A protein and the small-molecule ligand that binds it are described below.
Small molecule (SMILES): Cc1cc(N)nc(CCc2cc(F)cc(CC[C@@H]3C[C@H](F)CN3C)c2)c1

Sequence of chain 1.C:
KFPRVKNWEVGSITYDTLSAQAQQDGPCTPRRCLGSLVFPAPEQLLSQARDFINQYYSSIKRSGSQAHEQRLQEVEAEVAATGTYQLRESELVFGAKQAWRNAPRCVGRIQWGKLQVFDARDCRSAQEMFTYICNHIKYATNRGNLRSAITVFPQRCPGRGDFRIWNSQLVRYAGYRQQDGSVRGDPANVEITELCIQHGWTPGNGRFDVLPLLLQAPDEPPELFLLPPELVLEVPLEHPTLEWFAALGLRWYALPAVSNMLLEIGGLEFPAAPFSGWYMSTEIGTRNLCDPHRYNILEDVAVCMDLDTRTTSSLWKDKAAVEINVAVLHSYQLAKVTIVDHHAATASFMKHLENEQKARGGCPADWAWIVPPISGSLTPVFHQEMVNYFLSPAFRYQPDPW

Binding-site contacts:
Ligand atom N02 contacts residue HEM1 of chain 1.Y at 3.4 Å.
Ligand atom F13 contacts residue HEM1 of chain 1.Y at 2.1 Å.
Ligand atom C07 contacts residue PRO294 of chain 1.C at 3.5 Å (hydrophobic).
Ligand atom C22 contacts residue PHE65 of chain 1.C at 3.5 Å (hydrophobic).
Ligand atom C21 contacts residue HEM1 of chain 1.Y at 3.1 Å.
Ligand atom C09 contacts residue GLU321 of chain 1.C at 3.7 Å.
Ligand atom C02 contacts residue HEM1 of chain 1.Y at 3.6 Å.
Ligand atom C21 contacts residue TYR435 of chain 1.C at 3.1 Å (hydrophobic).
Ligand atom C02 contacts residue PRO294 of chain 1.C at 3.8 Å (hydrophobic).
Ligand atom N02 contacts residue GLU321 of chain 1.C at 2.4 Å (salt-bridge).
Ligand atom C04 contacts residue PRO294 of chain 1.C at 4.0 Å (hydrophobic).
Ligand atom C07 contacts residue GLY315 of chain 1.C at 3.3 Å.
Ligand atom C17 contacts residue HEM1 of chain 1.Y at 3.8 Å.
Ligand atom N02 contacts residue PRO294 of chain 1.C at 3.9 Å.
Ligand atom C13 contacts residue HEM1 of chain 1.Y at 2.8 Å.
Ligand atom N21 contacts residue TYR435 of chain 1.C at 3.6 Å.
Ligand atom C14 contacts residue HEM1 of chain 1.Y at 4.0 Å.
Ligand atom C05 contacts residue VAL296 of chain 1.C at 3.7 Å (hydrophobic).
Ligand atom C02 contacts residue GLU321 of chain 1.C at 3.4 Å.
Ligand atom N02 contacts residue TRP316 of chain 1.C at 3.0 Å (h-bond).
Ligand atom C06 contacts residue HEM1 of chain 1.Y at 3.9 Å.
Ligand atom C12 contacts residue HEM1 of chain 1.Y at 2.9 Å.
Ligand atom C03 contacts residue HEM1 of chain 1.Y at 3.4 Å.
Ligand atom C25 contacts residue HEM1 of chain 1.Y at 3.8 Å.
Ligand atom C07 contacts residue PHE313 of chain 1.C at 3.9 Å (hydrophobic).
Ligand atom C03 contacts residue PRO294 of chain 1.C at 3.5 Å (hydrophobic).
Ligand atom N01 contacts residue GLU321 of chain 1.C at 2.9 Å (salt-bridge).
Ligand atom N21 contacts residue HEM1 of chain 1.Y at 3.8 Å.
Ligand atom C07 contacts residue HEM1 of chain 1.Y at 3.7 Å.
Ligand atom C04 contacts residue HEM1 of chain 1.Y at 3.9 Å.
Ligand atom C15 contacts residue HEM1 of chain 1.Y at 3.6 Å.
Ligand atom C07 contacts residue SER314 of chain 1.C at 3.7 Å.
Ligand atom C06 contacts residue GLU321 of chain 1.C at 3.9 Å.
Ligand atom C23 contacts residue PHE65 of chain 1.C at 3.3 Å (hydrophobic).
Ligand atom C16 contacts residue HEM1 of chain 1.Y at 3.9 Å.
Ligand atom N01 contacts residue HEM1 of chain 1.Y at 3.7 Å.
Ligand atom N02 contacts residue TYR317 of chain 1.C at 3.7 Å.
Ligand atom F13 contacts residue H4B1 of chain 1.Z at 3.1 Å.
Ligand atom C02 contacts residue TRP316 of chain 1.C at 4.0 Å (hydrophobic).
Ligand atom C03 contacts residue TRP316 of chain 1.C at 4.0 Å (hydrophobic).